Binding-site contacts:
Ligand atom O contacts residue GLN108 of chain 1.A at 2.8 Å (h-bond).
Ligand atom CA contacts residue TYR94 of chain 1.A at 4.0 Å (hydrophobic).
Ligand atom CD contacts residue TYR94 of chain 1.A at 3.5 Å (hydrophobic).
Ligand atom CA contacts residue MET93 of chain 1.A at 4.0 Å (hydrophobic).
Ligand atom CB contacts residue TRP112 of chain 1.A at 3.9 Å (hydrophobic).
Ligand atom CD1 contacts residue GLN108 of chain 1.A at 3.4 Å.
Ligand atom CD contacts residue TRP112 of chain 1.A at 3.6 Å (hydrophobic).
Ligand atom CG2 contacts residue MET93 of chain 1.A at 3.4 Å (hydrophobic).
Ligand atom CG contacts residue CYS120 of chain 1.A at 4.0 Å (hydrophobic).
Ligand atom CA contacts residue MET93 of chain 1.A at 3.2 Å (hydrophobic).
Ligand atom CD2 contacts residue CYS96 of chain 1.A at 3.8 Å (hydrophobic).
Ligand atom CG contacts residue TYR94 of chain 1.A at 3.5 Å (hydrophobic).
Ligand atom C contacts residue GLN108 of chain 1.A at 4.0 Å.
Ligand atom O contacts residue TRP112 of chain 1.A at 3.5 Å.
Ligand atom O contacts residue TYR94 of chain 1.A at 3.7 Å.
Ligand atom CG2 contacts residue HIS95 of chain 1.A at 3.8 Å.
Ligand atom CB contacts residue ARG122 of chain 1.A at 3.7 Å.
Ligand atom N contacts residue MET93 of chain 1.A at 2.9 Å (h-bond).
Ligand atom C contacts residue TRP112 of chain 1.A at 3.7 Å (hydrophobic).
Ligand atom CG2 contacts residue TRP98 of chain 1.B at 3.9 Å (hydrophobic).
Ligand atom C contacts residue MET93 of chain 1.A at 3.5 Å (hydrophobic).
Ligand atom CG contacts residue GLN108 of chain 1.A at 3.4 Å.
Ligand atom CB contacts residue MET93 of chain 1.A at 4.0 Å (hydrophobic).
Ligand atom CE contacts residue TRP112 of chain 1.A at 3.6 Å (hydrophobic).
Ligand atom CA contacts residue TRP112 of chain 1.A at 3.7 Å (hydrophobic).
Ligand atom N contacts residue TRP112 of chain 1.A at 3.7 Å.
Ligand atom CG contacts residue TRP112 of chain 1.A at 4.0 Å (hydrophobic).
Ligand atom N contacts residue TYR94 of chain 1.A at 3.6 Å.
Ligand atom CE contacts residue GLN109 of chain 1.A at 3.6 Å.
Ligand atom CG contacts residue GLN108 of chain 1.A at 3.4 Å.
Ligand atom SD contacts residue GLN108 of chain 1.A at 3.8 Å.
Ligand atom CG1 contacts residue TRP98 of chain 1.B at 3.7 Å (hydrophobic).
Ligand atom CD1 contacts residue CYS96 of chain 1.A at 3.8 Å (hydrophobic).
Ligand atom CB contacts residue MET93 of chain 1.A at 4.0 Å (hydrophobic).
Ligand atom CD2 contacts residue HIS95 of chain 1.A at 3.4 Å.
Ligand atom CD2 contacts residue ARG122 of chain 1.A at 3.4 Å.
Ligand atom CG1 contacts residue ARG121 of chain 1.B at 3.6 Å.
Ligand atom C contacts residue TYR94 of chain 1.A at 3.6 Å (hydrophobic).
Ligand atom CD1 contacts residue TYR102 of chain 1.A at 4.0 Å (hydrophobic).
Ligand atom SD contacts residue GLN109 of chain 1.A at 3.7 Å.

A small-molecule ligand and the protein it binds are described below.
Small molecule (SMILES): CSCC[C@H](NC(=O)[C@@H](N)CO)C(=O)N1CCC[C@H]1C(=O)N[C@@H](CCC(=O)O)C(=O)N[C@@H](CC(C)C)C(=O)N[C@@H](CO)C(=O)N1CCC[C@H]1C(=O)N[C@H](C=O)C(C)C

Sequence of chain 1.B:
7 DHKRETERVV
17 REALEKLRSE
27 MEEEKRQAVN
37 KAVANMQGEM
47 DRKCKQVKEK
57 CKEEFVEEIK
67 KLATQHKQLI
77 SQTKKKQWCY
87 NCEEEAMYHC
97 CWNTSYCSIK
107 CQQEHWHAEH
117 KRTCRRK

Sequence of chain 1.A:
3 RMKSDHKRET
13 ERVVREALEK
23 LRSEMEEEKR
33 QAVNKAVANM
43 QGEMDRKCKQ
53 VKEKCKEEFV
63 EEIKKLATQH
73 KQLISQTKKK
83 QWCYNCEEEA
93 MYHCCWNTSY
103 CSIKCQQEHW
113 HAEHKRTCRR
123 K